A small-molecule ligand and the protein it binds are described below.
Small molecule (SMILES): Cc1cc(CCCOc2c(C)cc(-c3coc(C)n3)cc2C)on1

Sequence of chain 3.A:
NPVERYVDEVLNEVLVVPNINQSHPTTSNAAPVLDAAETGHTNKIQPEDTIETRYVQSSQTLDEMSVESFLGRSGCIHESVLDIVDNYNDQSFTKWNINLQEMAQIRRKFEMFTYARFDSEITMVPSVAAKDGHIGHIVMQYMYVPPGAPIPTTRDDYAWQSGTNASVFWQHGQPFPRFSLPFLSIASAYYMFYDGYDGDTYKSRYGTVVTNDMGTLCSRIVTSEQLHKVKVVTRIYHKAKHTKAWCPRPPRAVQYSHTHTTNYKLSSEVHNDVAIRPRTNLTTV

Sequence of chain 3.C:
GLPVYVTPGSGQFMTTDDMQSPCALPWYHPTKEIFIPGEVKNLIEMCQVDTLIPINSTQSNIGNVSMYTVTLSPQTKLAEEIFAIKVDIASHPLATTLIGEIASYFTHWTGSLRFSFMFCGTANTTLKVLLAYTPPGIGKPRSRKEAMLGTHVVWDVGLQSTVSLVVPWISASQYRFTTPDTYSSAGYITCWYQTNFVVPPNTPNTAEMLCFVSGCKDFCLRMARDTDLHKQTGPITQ

Binding-site contacts:
Ligand atom CM6 contacts residue LEU184 of chain 3.A at 3.4 Å (hydrophobic).
Ligand atom C2B contacts residue ILE98 of chain 3.A at 3.9 Å (hydrophobic).
Ligand atom CM4 contacts residue VAL168 of chain 3.A at 3.5 Å (hydrophobic).
Ligand atom N3A contacts residue PHE179 of chain 3.A at 3.0 Å.
Ligand atom CM4 contacts residue TYR142 of chain 3.A at 3.1 Å (hydrophobic).
Ligand atom O5A contacts residue PHE179 of chain 3.A at 3.7 Å.
Ligand atom CM4 contacts residue PHE179 of chain 3.A at 3.9 Å (hydrophobic).
Ligand atom O1 contacts residue MET214 of chain 3.A at 3.2 Å.
Ligand atom N3A contacts residue LEU217 of chain 3.A at 3.4 Å.
Ligand atom C1B contacts residue ILE98 of chain 3.A at 3.6 Å (hydrophobic).
Ligand atom C1B contacts residue LEU181 of chain 3.A at 3.8 Å (hydrophobic).
Ligand atom C2A contacts residue PHE179 of chain 3.A at 3.3 Å (hydrophobic).
Ligand atom CM2 contacts residue ILE236 of chain 3.A at 4.0 Å (hydrophobic).
Ligand atom C1A contacts residue TYR144 of chain 3.A at 3.1 Å (hydrophobic).
Ligand atom C1C contacts residue MET214 of chain 3.A at 3.7 Å (hydrophobic).
Ligand atom C4A contacts residue PHE179 of chain 3.A at 3.3 Å (hydrophobic).
Ligand atom C6B contacts residue ILE98 of chain 3.A at 3.6 Å (hydrophobic).
Ligand atom C5B contacts residue LEU181 of chain 3.A at 3.3 Å (hydrophobic).
Ligand atom C4B contacts residue LEU181 of chain 3.A at 3.8 Å (hydrophobic).
Ligand atom O5A contacts residue TYR144 of chain 3.A at 3.1 Å.
Ligand atom C3 contacts residue LEU100 of chain 3.A at 3.9 Å (hydrophobic).
Ligand atom C4B contacts residue PHE179 of chain 3.A at 3.9 Å (hydrophobic).
Ligand atom C5B contacts residue TYR144 of chain 3.A at 3.6 Å (hydrophobic).
Ligand atom C2B contacts residue ILE122 of chain 3.A at 3.9 Å (hydrophobic).
Ligand atom C2A contacts residue TYR144 of chain 3.A at 3.7 Å (hydrophobic).
Ligand atom C4A contacts residue TYR144 of chain 3.A at 3.8 Å (hydrophobic).
Ligand atom O5A contacts residue ALA166 of chain 3.A at 3.9 Å.
Ligand atom N2 contacts residue MET214 of chain 3.A at 3.8 Å.
Ligand atom N2 contacts residue LEU100 of chain 3.A at 3.8 Å.
Ligand atom C2C contacts residue ILE98 of chain 3.A at 4.0 Å (hydrophobic).
Ligand atom C4 contacts residue TYR190 of chain 3.A at 3.8 Å (hydrophobic).
Ligand atom CM2 contacts residue ILE122 of chain 3.A at 3.7 Å (hydrophobic).
Ligand atom CM6 contacts residue LEU181 of chain 3.A at 3.7 Å (hydrophobic).
Ligand atom CM6 contacts residue TYR144 of chain 3.A at 3.7 Å (hydrophobic).
Ligand atom O1B contacts residue ILE98 of chain 3.A at 2.9 Å.
Ligand atom C5 contacts residue MET214 of chain 3.A at 3.6 Å (hydrophobic).
Ligand atom CM3 contacts residue TYR190 of chain 3.A at 3.9 Å (hydrophobic).
Ligand atom C6B contacts residue LEU181 of chain 3.A at 3.3 Å (hydrophobic).
Ligand atom O1 contacts residue LEU100 of chain 3.A at 4.0 Å.
Ligand atom C1A contacts residue PHE179 of chain 3.A at 3.5 Å (hydrophobic).